Sequence of chain 1.E:
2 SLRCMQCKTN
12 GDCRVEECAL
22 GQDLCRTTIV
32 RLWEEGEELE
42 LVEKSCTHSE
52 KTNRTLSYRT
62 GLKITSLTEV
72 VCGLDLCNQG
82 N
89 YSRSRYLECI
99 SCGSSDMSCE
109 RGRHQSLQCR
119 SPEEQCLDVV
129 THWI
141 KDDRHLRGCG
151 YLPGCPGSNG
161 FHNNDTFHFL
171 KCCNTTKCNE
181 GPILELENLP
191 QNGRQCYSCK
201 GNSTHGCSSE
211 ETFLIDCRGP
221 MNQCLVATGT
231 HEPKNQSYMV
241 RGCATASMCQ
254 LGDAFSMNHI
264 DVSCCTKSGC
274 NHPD

Binding-site contacts:
Ligand atom C7 contacts residue ASN174 of chain 1.E at 3.3 Å.
Ligand atom C1 contacts residue ASN174 of chain 1.E at 1.4 Å.
Ligand atom O7 contacts residue ASN174 of chain 1.E at 3.3 Å (h-bond).
Ligand atom C4 contacts residue ASN174 of chain 1.E at 4.2 Å.
Ligand atom N2 contacts residue ASN174 of chain 1.E at 3.0 Å (h-bond).
Ligand atom C8 contacts residue ASN174 of chain 1.E at 4.3 Å.
Ligand atom O5 contacts residue ASN174 of chain 1.E at 2.3 Å (h-bond).
Ligand atom C2 contacts residue ASN174 of chain 1.E at 2.5 Å.
Ligand atom C5 contacts residue ASN174 of chain 1.E at 3.6 Å.
Ligand atom C3 contacts residue ASN174 of chain 1.E at 3.8 Å.

The protein below binds the small molecule below.
Small molecule (SMILES): CC(=O)N[C@H]1[C@H](O[C@H]2[C@H](O)[C@@H](NC(C)=O)CO[C@@H]2CO)O[C@H](CO)[C@@H](O)[C@@H]1O